A small-molecule ligand and the protein it binds are described below.
Small molecule (SMILES): CC(=O)N[C@@H]1[C@@H](O)[C@H](O)[C@@H](CO)O[C@H]1O

Sequence of chain 1.E:
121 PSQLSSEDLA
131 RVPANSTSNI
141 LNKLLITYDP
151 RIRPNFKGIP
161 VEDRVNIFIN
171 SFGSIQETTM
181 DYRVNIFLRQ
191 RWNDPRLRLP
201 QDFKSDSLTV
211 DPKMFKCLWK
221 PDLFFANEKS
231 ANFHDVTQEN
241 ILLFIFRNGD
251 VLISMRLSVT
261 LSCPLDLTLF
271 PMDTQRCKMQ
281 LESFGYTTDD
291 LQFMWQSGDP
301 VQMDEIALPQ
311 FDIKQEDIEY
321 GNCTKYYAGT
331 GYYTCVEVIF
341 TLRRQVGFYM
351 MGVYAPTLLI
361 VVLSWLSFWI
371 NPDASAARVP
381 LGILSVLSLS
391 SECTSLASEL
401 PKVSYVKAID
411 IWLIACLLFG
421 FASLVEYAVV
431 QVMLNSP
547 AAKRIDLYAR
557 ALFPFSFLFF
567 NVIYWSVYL

Binding-site contacts:
Ligand atom O7 contacts residue ASN135 of chain 1.E at 4.5 Å.
Ligand atom C2 contacts residue ASN135 of chain 1.E at 2.5 Å.
Ligand atom C7 contacts residue ASP202 of chain 1.E at 4.1 Å.
Ligand atom O7 contacts residue ASP202 of chain 1.E at 3.5 Å (salt-bridge).
Ligand atom C1 contacts residue ASN135 of chain 1.E at 1.4 Å.
Ligand atom C3 contacts residue ASN135 of chain 1.E at 3.8 Å.
Ligand atom O5 contacts residue ASN135 of chain 1.E at 2.4 Å (h-bond).
Ligand atom C5 contacts residue ASN135 of chain 1.E at 3.7 Å.
Ligand atom C4 contacts residue ASN135 of chain 1.E at 4.2 Å.
Ligand atom N2 contacts residue ASN135 of chain 1.E at 2.9 Å (h-bond).
Ligand atom C7 contacts residue ASN135 of chain 1.E at 3.6 Å.
Ligand atom C8 contacts residue ASP202 of chain 1.E at 4.3 Å.
Ligand atom O6 contacts residue ALA134 of chain 1.E at 4.2 Å.
Ligand atom C8 contacts residue ASN135 of chain 1.E at 4.0 Å.